Binding-site contacts:
Ligand atom O6 contacts residue TYR264 of chain 2.A at 2.9 Å.
Ligand atom C3 contacts residue MET248 of chain 2.A at 3.6 Å (hydrophobic).
Ligand atom C1 contacts residue ARG276 of chain 2.A at 3.8 Å.
Ligand atom P contacts residue TYR264 of chain 2.A at 3.5 Å.
Ligand atom C4 contacts residue MET248 of chain 2.A at 3.7 Å (hydrophobic).
Ligand atom O3 contacts residue GLY246 of chain 2.A at 3.9 Å.
Ligand atom O1P contacts residue ASN212 of chain 2.A at 3.5 Å (h-bond).
Ligand atom O6 contacts residue TYR244 of chain 2.A at 3.5 Å (h-bond).
Ligand atom O3 contacts residue SER247 of chain 2.A at 3.7 Å.
Ligand atom C1 contacts residue MN1 of chain 2.E at 3.7 Å.
Ligand atom C6 contacts residue GLY246 of chain 2.A at 3.8 Å.
Ligand atom O3P contacts residue ASN212 of chain 2.A at 2.6 Å (h-bond).
Ligand atom O1P contacts residue TYR264 of chain 2.A at 2.5 Å (h-bond).
Ligand atom O2P contacts residue LYS274 of chain 2.A at 3.8 Å.
Ligand atom O3P contacts residue ARG243 of chain 1.A at 3.0 Å (salt-bridge).
Ligand atom O5 contacts residue LYS274 of chain 2.A at 3.3 Å (salt-bridge).
Ligand atom O1P contacts residue TYR215 of chain 2.A at 2.7 Å (h-bond).
Ligand atom C6 contacts residue TYR244 of chain 2.A at 3.5 Å (hydrophobic).
Ligand atom O2 contacts residue PO41 of chain 2.C at 2.9 Å (h-bond).
Ligand atom O3 contacts residue MET248 of chain 2.A at 2.7 Å (h-bond).
Ligand atom C1 contacts residue GLU280 of chain 2.A at 3.9 Å.
Ligand atom C1 contacts residue PO41 of chain 2.C at 3.2 Å.
Ligand atom O1 contacts residue ARG276 of chain 2.A at 3.5 Å (salt-bridge).
Ligand atom P contacts residue TYR244 of chain 2.A at 3.8 Å.
Ligand atom O3P contacts residue TYR244 of chain 2.A at 2.9 Å (h-bond).
Ligand atom C3 contacts residue ASP121 of chain 2.A at 3.5 Å.
Ligand atom O1 contacts residue LYS274 of chain 2.A at 2.9 Å.
Ligand atom C2 contacts residue PO41 of chain 2.C at 3.6 Å.
Ligand atom P contacts residue LYS274 of chain 2.A at 3.9 Å.
Ligand atom O2P contacts residue ARG243 of chain 1.A at 3.0 Å (salt-bridge).
Ligand atom C4 contacts residue GLY246 of chain 2.A at 3.3 Å.
Ligand atom O3 contacts residue GLY122 of chain 2.A at 3.9 Å.
Ligand atom O2 contacts residue GLY122 of chain 2.A at 3.8 Å.
Ligand atom C6 contacts residue TYR264 of chain 2.A at 3.8 Å (hydrophobic).
Ligand atom O1 contacts residue PO41 of chain 2.C at 3.5 Å (h-bond).
Ligand atom O4 contacts residue MET248 of chain 2.A at 3.6 Å (h-bond).
Ligand atom O1P contacts residue LYS274 of chain 2.A at 3.9 Å.
Ligand atom O3 contacts residue ASP121 of chain 2.A at 2.5 Å (salt-bridge).
Ligand atom O6 contacts residue LYS274 of chain 2.A at 3.4 Å (salt-bridge).
Ligand atom P contacts residue ASN212 of chain 2.A at 3.5 Å.

Sequence of chain 1.A:
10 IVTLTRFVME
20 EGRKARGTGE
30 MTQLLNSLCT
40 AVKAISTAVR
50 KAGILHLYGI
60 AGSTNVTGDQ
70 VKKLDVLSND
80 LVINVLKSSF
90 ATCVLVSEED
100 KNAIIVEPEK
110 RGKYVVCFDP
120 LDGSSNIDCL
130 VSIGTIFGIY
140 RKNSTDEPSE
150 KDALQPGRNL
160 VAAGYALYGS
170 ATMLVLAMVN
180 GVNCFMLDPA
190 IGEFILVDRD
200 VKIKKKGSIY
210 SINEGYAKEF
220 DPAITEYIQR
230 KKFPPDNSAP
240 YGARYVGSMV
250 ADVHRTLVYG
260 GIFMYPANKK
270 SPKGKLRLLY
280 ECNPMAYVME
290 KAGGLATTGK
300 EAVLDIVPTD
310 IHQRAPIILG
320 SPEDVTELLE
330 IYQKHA

Sequence of chain 2.A:
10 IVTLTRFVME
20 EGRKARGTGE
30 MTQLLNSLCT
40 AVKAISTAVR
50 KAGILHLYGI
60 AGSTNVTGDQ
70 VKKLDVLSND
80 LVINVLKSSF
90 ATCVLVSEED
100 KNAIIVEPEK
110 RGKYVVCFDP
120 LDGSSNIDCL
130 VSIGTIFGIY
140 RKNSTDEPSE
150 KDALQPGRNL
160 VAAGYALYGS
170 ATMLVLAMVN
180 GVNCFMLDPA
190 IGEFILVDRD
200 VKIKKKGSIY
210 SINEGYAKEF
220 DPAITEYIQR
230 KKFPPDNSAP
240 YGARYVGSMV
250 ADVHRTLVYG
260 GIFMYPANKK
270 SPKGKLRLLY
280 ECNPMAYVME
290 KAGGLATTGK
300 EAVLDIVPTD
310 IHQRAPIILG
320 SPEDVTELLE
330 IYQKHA

This small molecule binds to this protein.
Small molecule (SMILES): O=P(O)(O)OC[C@H]1O[C@](O)(CO)[C@@H](O)[C@@H]1O